Sequence of chain 1.A:
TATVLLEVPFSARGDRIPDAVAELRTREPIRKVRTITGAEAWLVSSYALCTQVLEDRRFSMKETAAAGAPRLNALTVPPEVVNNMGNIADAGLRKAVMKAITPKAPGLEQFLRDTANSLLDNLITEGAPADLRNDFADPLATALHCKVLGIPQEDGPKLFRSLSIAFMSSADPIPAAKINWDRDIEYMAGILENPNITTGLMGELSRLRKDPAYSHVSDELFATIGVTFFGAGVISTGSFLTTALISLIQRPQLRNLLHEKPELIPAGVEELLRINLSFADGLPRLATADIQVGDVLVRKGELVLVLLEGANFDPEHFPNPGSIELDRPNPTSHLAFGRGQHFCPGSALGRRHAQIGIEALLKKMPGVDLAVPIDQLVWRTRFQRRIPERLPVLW

Binding-site contacts:
Ligand atom CAJ contacts residue THR229 of chain 1.A at 4.3 Å.
Ligand atom CAF contacts residue ALA167 of chain 1.A at 3.2 Å (hydrophobic).
Ligand atom CAB contacts residue HEM1 of chain 1.B at 4.4 Å.
Ligand atom NAI contacts residue ALA167 of chain 1.A at 4.5 Å.
Ligand atom CAC contacts residue SO41 of chain 1.F at 3.6 Å.
Ligand atom CAB contacts residue THR229 of chain 1.A at 3.7 Å.
Ligand atom CAD contacts residue THR229 of chain 1.A at 4.1 Å.
Ligand atom CAJ contacts residue ASN85 of chain 1.A at 4.0 Å.
Ligand atom NAI contacts residue VAL78 of chain 1.A at 4.2 Å.
Ligand atom CAK contacts residue SO41 of chain 1.F at 3.6 Å.
Ligand atom CAC contacts residue VAL82 of chain 1.A at 4.4 Å (hydrophobic).
Ligand atom NAH contacts residue GLN385 of chain 1.A at 3.2 Å (h-bond).
Ligand atom CAB contacts residue SO41 of chain 1.F at 3.3 Å.
Ligand atom OAA contacts residue SO41 of chain 1.F at 4.2 Å.
Ligand atom CAK contacts residue PHE168 of chain 1.A at 4.0 Å (hydrophobic).
Ligand atom CAD contacts residue PHE168 of chain 1.A at 3.9 Å (hydrophobic).
Ligand atom CAF contacts residue THR77 of chain 1.A at 3.9 Å.
Ligand atom NAH contacts residue ALA167 of chain 1.A at 3.5 Å (h-bond).
Ligand atom OAA contacts residue HEM1 of chain 1.B at 3.7 Å.
Ligand atom CAF contacts residue PHE168 of chain 1.A at 3.0 Å (hydrophobic).
Ligand atom CAB contacts residue ASN85 of chain 1.A at 4.4 Å.
Ligand atom NAL contacts residue PHE168 of chain 1.A at 3.3 Å.
Ligand atom CAD contacts residue ALA233 of chain 1.A at 3.9 Å (hydrophobic).
Ligand atom CAG contacts residue GLN385 of chain 1.A at 3.6 Å.
Ligand atom NAI contacts residue PHE168 of chain 1.A at 2.9 Å.
Ligand atom CAF contacts residue GLN385 of chain 1.A at 4.3 Å.
Ligand atom NAL contacts residue SO41 of chain 1.F at 4.3 Å.
Ligand atom NAH contacts residue PHE168 of chain 1.A at 3.1 Å.
Ligand atom CAE contacts residue SO41 of chain 1.F at 3.7 Å.
Ligand atom CAJ contacts residue HEM1 of chain 1.B at 4.4 Å.
Ligand atom OAA contacts residue ASN85 of chain 1.A at 3.1 Å (h-bond).
Ligand atom CAB contacts residue ALA233 of chain 1.A at 3.9 Å (hydrophobic).
Ligand atom CAJ contacts residue SO41 of chain 1.F at 3.5 Å.
Ligand atom NAH contacts residue THR77 of chain 1.A at 3.8 Å.
Ligand atom CAG contacts residue PHE168 of chain 1.A at 3.3 Å (hydrophobic).
Ligand atom CAD contacts residue SO41 of chain 1.F at 3.4 Å.
Ligand atom NAL contacts residue VAL78 of chain 1.A at 4.4 Å.

A protein and the small-molecule ligand that binds it are described below.
Small molecule (SMILES): Oc1ccc(-n2cncn2)cc1